The small molecule below binds the protein below.
Small molecule (SMILES): COC(=O)CCCNC(=O)c1cc(S(N)(=O)=O)c(Cl)cc1SC1CCCCC1

Sequence of chain 1.C:
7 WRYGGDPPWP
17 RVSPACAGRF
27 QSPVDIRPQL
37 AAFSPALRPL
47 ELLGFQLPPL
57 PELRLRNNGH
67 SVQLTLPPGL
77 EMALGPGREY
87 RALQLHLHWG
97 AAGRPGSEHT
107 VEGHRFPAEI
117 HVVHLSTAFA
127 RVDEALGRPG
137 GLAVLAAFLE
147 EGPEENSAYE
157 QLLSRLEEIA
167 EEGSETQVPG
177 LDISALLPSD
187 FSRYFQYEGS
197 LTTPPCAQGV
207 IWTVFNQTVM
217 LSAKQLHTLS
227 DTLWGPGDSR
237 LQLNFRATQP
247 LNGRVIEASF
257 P

Binding-site contacts:
Ligand atom C10 contacts residue GLN90 of chain 1.C at 3.7 Å.
Ligand atom C9 contacts residue VAL119 of chain 1.C at 3.7 Å (hydrophobic).
Ligand atom S14 contacts residue GLN90 of chain 1.C at 3.6 Å.
Ligand atom N1 contacts residue HIS117 of chain 1.C at 3.5 Å (h-bond).
Ligand atom O6 contacts residue TRP208 of chain 1.C at 3.4 Å.
Ligand atom O5 contacts residue LEU197 of chain 1.C at 3.4 Å.
Ligand atom C7 contacts residue HIS92 of chain 1.C at 3.5 Å.
Ligand atom N23 contacts residue THR199 of chain 1.C at 3.4 Å (h-bond).
Ligand atom O6 contacts residue ZN1 of chain 1.I at 3.0 Å.
Ligand atom C26 contacts residue TRP7 of chain 1.C at 3.4 Å (hydrophobic).
Ligand atom CL1 contacts residue LEU197 of chain 1.C at 3.4 Å.
Ligand atom N1 contacts residue HIS92 of chain 1.C at 3.3 Å (h-bond).
Ligand atom CL1 contacts residue VAL140 of chain 1.C at 3.4 Å.
Ligand atom N1 contacts residue ZN1 of chain 1.I at 2.1 Å.
Ligand atom S4 contacts residue ZN1 of chain 1.I at 3.1 Å.
Ligand atom O6 contacts residue HIS117 of chain 1.C at 3.3 Å (h-bond).
Ligand atom N1 contacts residue THR198 of chain 1.C at 2.8 Å (h-bond).
Ligand atom C18 contacts residue LEU132 of chain 1.C at 3.8 Å (hydrophobic).
Ligand atom C17 contacts residue VAL128 of chain 1.C at 3.9 Å (hydrophobic).
Ligand atom S4 contacts residue HIS92 of chain 1.C at 3.8 Å.
Ligand atom C28 contacts residue HIS66 of chain 1.C at 3.5 Å.
Ligand atom C19 contacts residue PRO201 of chain 1.C at 3.8 Å (hydrophobic).
Ligand atom N1 contacts residue HIS94 of chain 1.C at 3.4 Å (h-bond).
Ligand atom C8 contacts residue VAL119 of chain 1.C at 3.8 Å (hydrophobic).
Ligand atom O5 contacts residue TRP208 of chain 1.C at 3.3 Å.
Ligand atom C8 contacts residue LEU197 of chain 1.C at 3.7 Å (hydrophobic).
Ligand atom O22 contacts residue GLN69 of chain 1.C at 3.5 Å (h-bond).
Ligand atom C12 contacts residue HIS92 of chain 1.C at 3.3 Å.
Ligand atom C16 contacts residue VAL128 of chain 1.C at 3.9 Å (hydrophobic).
Ligand atom CL1 contacts residue VAL119 of chain 1.C at 3.6 Å.
Ligand atom O22 contacts residue GLN90 of chain 1.C at 3.1 Å (h-bond).
Ligand atom O30 contacts residue ASN64 of chain 1.C at 3.6 Å.
Ligand atom O6 contacts residue HIS92 of chain 1.C at 3.5 Å.
Ligand atom S4 contacts residue THR198 of chain 1.C at 3.9 Å.
Ligand atom C31 contacts residue ASN64 of chain 1.C at 3.5 Å.
Ligand atom O30 contacts residue HIS66 of chain 1.C at 3.5 Å.
Ligand atom O5 contacts residue THR198 of chain 1.C at 3.1 Å (h-bond).
Ligand atom O6 contacts residue VAL140 of chain 1.C at 3.8 Å.
Ligand atom C11 contacts residue GLN90 of chain 1.C at 3.9 Å.
Ligand atom O29 contacts residue HIS66 of chain 1.C at 3.4 Å.